Sequence of chain 1.B:
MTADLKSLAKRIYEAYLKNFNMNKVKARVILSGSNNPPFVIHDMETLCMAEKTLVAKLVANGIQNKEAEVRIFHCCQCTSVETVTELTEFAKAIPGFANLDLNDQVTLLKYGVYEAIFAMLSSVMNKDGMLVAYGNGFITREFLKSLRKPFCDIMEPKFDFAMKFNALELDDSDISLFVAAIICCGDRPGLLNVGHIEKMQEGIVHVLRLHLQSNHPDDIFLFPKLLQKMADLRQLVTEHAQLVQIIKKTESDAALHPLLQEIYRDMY

Binding-site contacts:
Ligand atom C08 contacts residue SER85 of chain 1.B at 3.8 Å.
Ligand atom C20 contacts residue LEU261 of chain 1.B at 3.7 Å (hydrophobic).
Ligand atom C07 contacts residue HIS245 of chain 1.B at 3.8 Å.
Ligand atom C17 contacts residue ILE252 of chain 1.B at 3.7 Å (hydrophobic).
Ligand atom C08 contacts residue GLN82 of chain 1.B at 3.7 Å.
Ligand atom O03 contacts residue SER85 of chain 1.B at 2.6 Å (h-bond).
Ligand atom C14 contacts residue GLN82 of chain 1.B at 3.6 Å.
Ligand atom C16 contacts residue GLN82 of chain 1.B at 3.7 Å.
Ligand atom O04 contacts residue TYR269 of chain 1.B at 2.5 Å (h-bond).
Ligand atom C08 contacts residue CYS81 of chain 1.B at 3.7 Å (hydrophobic).
Ligand atom C18 contacts residue GLN82 of chain 1.B at 3.8 Å.
Ligand atom O04 contacts residue HIS245 of chain 1.B at 2.8 Å (h-bond).
Ligand atom C20 contacts residue ALA260 of chain 1.B at 3.4 Å (hydrophobic).
Ligand atom O05 contacts residue PHE78 of chain 1.B at 3.7 Å.
Ligand atom C13 contacts residue ILE159 of chain 1.B at 3.8 Å (hydrophobic).
Ligand atom O05 contacts residue PHE156 of chain 1.B at 3.6 Å.
Ligand atom C19 contacts residue LEU261 of chain 1.B at 3.5 Å (hydrophobic).
Ligand atom O03 contacts residue TYR119 of chain 1.B at 2.6 Å (h-bond).
Ligand atom CL1 contacts residue ALA259 of chain 1.B at 3.5 Å.
Ligand atom C21 contacts residue ILE252 of chain 1.B at 3.6 Å (hydrophobic).
Ligand atom C21 contacts residue LEU261 of chain 1.B at 3.2 Å (hydrophobic).
Ligand atom C09 contacts residue HIS245 of chain 1.B at 3.8 Å.
Ligand atom C21 contacts residue VAL249 of chain 1.B at 3.6 Å (hydrophobic).
Ligand atom C15 contacts residue PHE78 of chain 1.B at 3.6 Å (hydrophobic).
Ligand atom C22 contacts residue LEU261 of chain 1.B at 3.3 Å (hydrophobic).
Ligand atom O02 contacts residue HIS245 of chain 1.B at 3.0 Å.
Ligand atom C13 contacts residue PHE78 of chain 1.B at 3.5 Å (hydrophobic).
Ligand atom C10 contacts residue TYR269 of chain 1.B at 3.8 Å (hydrophobic).
Ligand atom CL1 contacts residue LYS253 of chain 1.B at 3.6 Å.
Ligand atom C10 contacts residue TYR119 of chain 1.B at 3.2 Å (hydrophobic).
Ligand atom C12 contacts residue GLN82 of chain 1.B at 3.8 Å.
Ligand atom CL1 contacts residue LEU261 of chain 1.B at 3.5 Å.
Ligand atom C15 contacts residue ILE159 of chain 1.B at 3.6 Å (hydrophobic).
Ligand atom C10 contacts residue HIS245 of chain 1.B at 3.6 Å.
Ligand atom C10 contacts residue SER85 of chain 1.B at 3.6 Å.
Ligand atom C19 contacts residue ILE252 of chain 1.B at 3.5 Å (hydrophobic).
Ligand atom O03 contacts residue LEU265 of chain 1.B at 3.8 Å.
Ligand atom CL1 contacts residue ALA260 of chain 1.B at 3.5 Å.
Ligand atom C06 contacts residue HIS245 of chain 1.B at 3.7 Å.
Ligand atom O04 contacts residue TYR119 of chain 1.B at 3.1 Å (h-bond).

This small molecule binds to this protein.
Small molecule (SMILES): CC(C)(Oc1ccc(C(=O)c2ccc(Cl)cc2)cc1)C(=O)O